Sequence of chain 1.A:
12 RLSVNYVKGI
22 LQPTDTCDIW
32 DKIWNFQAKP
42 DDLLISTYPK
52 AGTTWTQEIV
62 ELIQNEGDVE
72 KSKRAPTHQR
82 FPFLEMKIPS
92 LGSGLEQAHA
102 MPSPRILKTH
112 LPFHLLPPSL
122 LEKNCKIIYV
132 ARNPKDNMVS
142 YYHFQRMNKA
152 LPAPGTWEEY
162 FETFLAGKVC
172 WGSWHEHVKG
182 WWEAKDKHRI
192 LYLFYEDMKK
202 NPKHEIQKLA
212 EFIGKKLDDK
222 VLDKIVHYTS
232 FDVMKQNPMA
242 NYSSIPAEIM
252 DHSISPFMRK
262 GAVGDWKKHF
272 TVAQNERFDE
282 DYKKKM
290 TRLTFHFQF

Binding-site contacts:
Ligand atom N3 contacts residue TYR196 of chain 1.A at 2.8 Å (h-bond).
Ligand atom N6 contacts residue MET235 of chain 1.A at 3.4 Å (h-bond).
Ligand atom N3 contacts residue GLY262 of chain 1.A at 3.5 Å.
Ligand atom O2P contacts residue LYS261 of chain 1.A at 2.8 Å (salt-bridge).
Ligand atom C5' contacts residue LYS51 of chain 1.A at 3.6 Å.
Ligand atom O3' contacts residue SER141 of chain 1.A at 3.2 Å (h-bond).
Ligand atom N1 contacts residue TRP56 of chain 1.A at 3.3 Å.
Ligand atom C8 contacts residue MET259 of chain 1.A at 3.4 Å (hydrophobic).
Ligand atom O1P contacts residue ARG260 of chain 1.A at 2.9 Å (salt-bridge).
Ligand atom O2P contacts residue GLY262 of chain 1.A at 2.8 Å (h-bond).
Ligand atom O5P contacts residue THR55 of chain 1.A at 2.7 Å (h-bond).
Ligand atom N6 contacts residue PHE232 of chain 1.A at 3.3 Å (h-bond).
Ligand atom O4P contacts residue PHE258 of chain 1.A at 3.4 Å.
Ligand atom N6 contacts residue TRP56 of chain 1.A at 3.2 Å.
Ligand atom O3P contacts residue ARG260 of chain 1.A at 3.0 Å (salt-bridge).
Ligand atom O4P contacts residue LYS51 of chain 1.A at 2.6 Å (salt-bridge).
Ligand atom C3' contacts residue SER141 of chain 1.A at 3.6 Å.
Ligand atom O6P contacts residue LYS51 of chain 1.A at 3.3 Å (salt-bridge).
Ligand atom O5' contacts residue LYS51 of chain 1.A at 3.4 Å.
Ligand atom O2' contacts residue ARG260 of chain 1.A at 3.4 Å (salt-bridge).
Ligand atom N7 contacts residue MET259 of chain 1.A at 3.1 Å.
Ligand atom O1P contacts residue SER141 of chain 1.A at 2.6 Å (h-bond).
Ligand atom N6 contacts residue THR230 of chain 1.A at 2.8 Å (h-bond).
Ligand atom O3' contacts residue ARG133 of chain 1.A at 3.3 Å (salt-bridge).
Ligand atom O2' contacts residue GLY262 of chain 1.A at 3.6 Å.
Ligand atom P2 contacts residue THR54 of chain 1.A at 3.5 Å.
Ligand atom O5P contacts residue THR54 of chain 1.A at 3.3 Å (h-bond).
Ligand atom O5' contacts residue GLY53 of chain 1.A at 3.6 Å.
Ligand atom O6P contacts residue GLY53 of chain 1.A at 3.1 Å (h-bond).
Ligand atom P1 contacts residue ARG260 of chain 1.A at 3.6 Å.
Ligand atom P1 contacts residue SER141 of chain 1.A at 3.4 Å.
Ligand atom O2P contacts residue ARG260 of chain 1.A at 3.5 Å.
Ligand atom C6 contacts residue TRP56 of chain 1.A at 3.5 Å (hydrophobic).
Ligand atom O3P contacts residue ARG133 of chain 1.A at 2.8 Å (salt-bridge).
Ligand atom C2 contacts residue TYR196 of chain 1.A at 3.4 Å (hydrophobic).
Ligand atom C2 contacts residue TRP56 of chain 1.A at 3.4 Å (hydrophobic).
Ligand atom N6 contacts residue SER231 of chain 1.A at 3.5 Å.
Ligand atom O2' contacts residue PHE232 of chain 1.A at 3.5 Å.
Ligand atom O6P contacts residue THR54 of chain 1.A at 2.6 Å (h-bond).
Ligand atom O6P contacts residue ALA52 of chain 1.A at 3.5 Å (h-bond).

The protein below binds the small molecule below.
Small molecule (SMILES): Nc1ncnc2c1ncn2[C@@H]1O[C@H](COP(=O)(O)O)[C@@H](OP(=O)(O)O)[C@H]1O